Binding-site contacts:
Ligand atom C3 contacts residue LEU95 of chain 1.A at 4.4 Å (hydrophobic).
Ligand atom C4 contacts residue PHE192 of chain 1.A at 3.9 Å (hydrophobic).
Ligand atom C6 contacts residue TYR151 of chain 1.A at 4.5 Å (hydrophobic).
Ligand atom C4 contacts residue NDC1 of chain 1.C at 4.1 Å.
Ligand atom O1 contacts residue TYR151 of chain 1.A at 3.8 Å.
Ligand atom O1 contacts residue GLY93 of chain 1.A at 3.7 Å.
Ligand atom C6 contacts residue NDC1 of chain 1.C at 3.6 Å.
Ligand atom C5 contacts residue PHE192 of chain 1.A at 3.9 Å (hydrophobic).
Ligand atom C1 contacts residue ILE94 of chain 1.A at 4.1 Å (hydrophobic).
Ligand atom C2 contacts residue LEU95 of chain 1.A at 3.8 Å (hydrophobic).
Ligand atom O1 contacts residue ILE94 of chain 1.A at 3.4 Å.
Ligand atom C2 contacts residue ILE94 of chain 1.A at 4.2 Å (hydrophobic).
Ligand atom C3 contacts residue NDC1 of chain 1.C at 4.1 Å.
Ligand atom C4 contacts residue HIS190 of chain 1.A at 3.5 Å.
Ligand atom C3 contacts residue PHE192 of chain 1.A at 3.9 Å (hydrophobic).
Ligand atom O1 contacts residue NDC1 of chain 1.C at 2.7 Å (h-bond).
Ligand atom O1 contacts residue LEU95 of chain 1.A at 3.6 Å (h-bond).
Ligand atom C1 contacts residue NDC1 of chain 1.C at 3.6 Å.
Ligand atom C2 contacts residue GLY93 of chain 1.A at 4.3 Å.
Ligand atom C3 contacts residue HIS190 of chain 1.A at 3.7 Å.
Ligand atom C2 contacts residue NDC1 of chain 1.C at 3.6 Å.
Ligand atom C5 contacts residue NDC1 of chain 1.C at 3.5 Å.
Ligand atom C1 contacts residue LEU95 of chain 1.A at 3.8 Å (hydrophobic).

Sequence of chain 1.A:
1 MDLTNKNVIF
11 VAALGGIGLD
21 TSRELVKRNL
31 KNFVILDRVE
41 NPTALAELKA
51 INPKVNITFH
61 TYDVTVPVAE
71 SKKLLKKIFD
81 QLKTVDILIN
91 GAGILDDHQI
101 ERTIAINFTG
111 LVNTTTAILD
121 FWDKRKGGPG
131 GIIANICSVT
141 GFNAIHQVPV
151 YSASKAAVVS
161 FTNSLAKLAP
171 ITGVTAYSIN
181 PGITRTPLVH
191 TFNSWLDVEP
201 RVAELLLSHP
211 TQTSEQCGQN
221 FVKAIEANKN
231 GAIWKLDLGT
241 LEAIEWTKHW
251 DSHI

A protein and the small-molecule ligand that binds it are described below.
Small molecule (SMILES): O=C1CCCCC1